A small-molecule ligand and the protein it binds are described below.
Small molecule (SMILES): OC[C@H]1O[C@H](O)[C@@H](O)[C@@H](O)[C@@H]1O

Binding-site contacts:
Ligand atom C5 contacts residue ARG28 of chain 1.B at 3.7 Å.
Ligand atom O3 contacts residue TRP11 of chain 1.B at 4.4 Å.
Ligand atom C4 contacts residue TRP11 of chain 1.B at 4.2 Å (hydrophobic).
Ligand atom O5 contacts residue TRP11 of chain 1.B at 2.3 Å.
Ligand atom O5 contacts residue ARG28 of chain 1.B at 2.9 Å (salt-bridge).
Ligand atom C6 contacts residue ARG28 of chain 1.B at 3.9 Å.
Ligand atom C1 contacts residue ARG28 of chain 1.B at 3.9 Å.
Ligand atom O6 contacts residue ARG28 of chain 1.B at 2.8 Å (salt-bridge).
Ligand atom O2 contacts residue TRP11 of chain 1.B at 2.9 Å.
Ligand atom C3 contacts residue TRP11 of chain 1.B at 3.8 Å (hydrophobic).
Ligand atom O2 contacts residue GLY10 of chain 1.B at 3.5 Å.
Ligand atom C5 contacts residue TRP11 of chain 1.B at 3.7 Å (hydrophobic).
Ligand atom C1 contacts residue TRP11 of chain 1.B at 1.5 Å (hydrophobic).
Ligand atom C6 contacts residue TRP11 of chain 1.B at 4.3 Å (hydrophobic).
Ligand atom C2 contacts residue TRP11 of chain 1.B at 2.4 Å (hydrophobic).
Ligand atom O2 contacts residue THR9 of chain 1.B at 4.4 Å.

Sequence of chain 1.B:
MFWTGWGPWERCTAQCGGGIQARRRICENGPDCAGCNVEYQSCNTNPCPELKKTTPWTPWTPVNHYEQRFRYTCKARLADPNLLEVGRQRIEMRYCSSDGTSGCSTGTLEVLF